Binding-site contacts:
Ligand atom C16 contacts residue PRO392 of chain 1.A at 3.4 Å (hydrophobic).
Ligand atom C6 contacts residue VAL399 of chain 1.A at 3.5 Å (hydrophobic).
Ligand atom C15 contacts residue ILE395 of chain 1.A at 3.7 Å (hydrophobic).
Ligand atom C15 contacts residue PHE396 of chain 1.A at 4.0 Å (hydrophobic).
Ligand atom C24 contacts residue PRO392 of chain 1.A at 3.7 Å (hydrophobic).
Ligand atom C17 contacts residue PRO392 of chain 1.A at 4.3 Å (hydrophobic).
Ligand atom C26 contacts residue VAL388 of chain 1.A at 4.3 Å (hydrophobic).
Ligand atom C15 contacts residue PRO392 of chain 1.A at 3.8 Å (hydrophobic).
Ligand atom C21 contacts residue PRO392 of chain 1.A at 4.0 Å (hydrophobic).
Ligand atom C3 contacts residue ILE405 of chain 1.A at 3.7 Å (hydrophobic).
Ligand atom C14 contacts residue PHE396 of chain 1.A at 4.1 Å (hydrophobic).
Ligand atom C3 contacts residue VAL412 of chain 1.A at 4.1 Å (hydrophobic).
Ligand atom C2 contacts residue VAL412 of chain 1.A at 3.8 Å (hydrophobic).
Ligand atom C7 contacts residue VAL399 of chain 1.A at 4.0 Å (hydrophobic).
Ligand atom C9 contacts residue PHE396 of chain 1.A at 4.2 Å (hydrophobic).
Ligand atom O1 contacts residue ILE405 of chain 1.A at 3.7 Å.
Ligand atom C5 contacts residue VAL399 of chain 1.A at 4.4 Å (hydrophobic).
Ligand atom O1 contacts residue ASP406 of chain 1.A at 4.5 Å.
Ligand atom C26 contacts residue ALA391 of chain 1.A at 3.9 Å (hydrophobic).
Ligand atom O1 contacts residue VAL412 of chain 1.A at 4.2 Å.
Ligand atom C6 contacts residue ILE405 of chain 1.A at 4.2 Å (hydrophobic).
Ligand atom C16 contacts residue ILE395 of chain 1.A at 4.0 Å (hydrophobic).
Ligand atom C7 contacts residue PHE396 of chain 1.A at 4.2 Å (hydrophobic).
Ligand atom C4 contacts residue ILE405 of chain 1.A at 3.9 Å (hydrophobic).
Ligand atom C1 contacts residue VAL412 of chain 1.A at 4.5 Å (hydrophobic).
Ligand atom C26 contacts residue PRO392 of chain 1.A at 4.1 Å (hydrophobic).
Ligand atom C20 contacts residue PRO392 of chain 1.A at 4.2 Å (hydrophobic).
Ligand atom C22 contacts residue PRO392 of chain 1.A at 3.7 Å (hydrophobic).
Ligand atom C23 contacts residue PRO392 of chain 1.A at 4.4 Å (hydrophobic).

Sequence of chain 1.A:
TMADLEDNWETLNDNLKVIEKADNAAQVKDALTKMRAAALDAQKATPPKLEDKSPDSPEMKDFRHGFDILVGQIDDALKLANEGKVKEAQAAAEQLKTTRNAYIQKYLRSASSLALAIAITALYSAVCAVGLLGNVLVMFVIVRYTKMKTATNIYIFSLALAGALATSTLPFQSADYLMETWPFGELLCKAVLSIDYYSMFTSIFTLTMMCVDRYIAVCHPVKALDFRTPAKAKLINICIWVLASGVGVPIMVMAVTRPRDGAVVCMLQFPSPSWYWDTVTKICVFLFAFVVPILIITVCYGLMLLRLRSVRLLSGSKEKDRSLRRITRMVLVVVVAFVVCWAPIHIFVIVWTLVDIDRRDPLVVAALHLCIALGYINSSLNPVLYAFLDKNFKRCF

The small molecule below binds the protein below.
Small molecule (SMILES): CC(C)CCC[C@@H](C)[C@H]1CC[C@H]2[C@@H]3CC=C4C[C@@H](O)CC[C@]4(C)[C@H]3CC[C@]12C